Binding-site contacts:
Ligand atom C15 contacts residue GLY90 of chain 1.A at 3.4 Å.
Ligand atom C24 contacts residue ILE15 of chain 1.A at 3.6 Å (hydrophobic).
Ligand atom C16 contacts residue GLY90 of chain 1.A at 3.2 Å.
Ligand atom C22 contacts residue GLY18 of chain 1.A at 3.8 Å.
Ligand atom O29 contacts residue ASP94 of chain 1.A at 3.9 Å.
Ligand atom C21 contacts residue GLY18 of chain 1.A at 3.9 Å.
Ligand atom C16 contacts residue HIS87 of chain 1.A at 3.4 Å.
Ligand atom C17 contacts residue ASP94 of chain 1.A at 3.6 Å.
Ligand atom N7 contacts residue ASP85 of chain 1.A at 3.0 Å (salt-bridge).
Ligand atom C11 contacts residue ILE15 of chain 1.A at 3.5 Å (hydrophobic).
Ligand atom C1 contacts residue HIS87 of chain 1.A at 3.1 Å.
Ligand atom C5 contacts residue LEU144 of chain 1.A at 3.5 Å (hydrophobic).
Ligand atom N3 contacts residue LEU144 of chain 1.A at 3.8 Å.
Ligand atom C2 contacts residue ILE15 of chain 1.A at 3.6 Å (hydrophobic).
Ligand atom C21 contacts residue ASP155 of chain 1.A at 3.5 Å.
Ligand atom C8 contacts residue LEU144 of chain 1.A at 3.8 Å (hydrophobic).
Ligand atom N7 contacts residue ALA34 of chain 1.A at 3.4 Å.
Ligand atom C12 contacts residue ILE15 of chain 1.A at 3.8 Å (hydrophobic).
Ligand atom C4 contacts residue LEU144 of chain 1.A at 3.6 Å (hydrophobic).
Ligand atom N7 contacts residue LEU144 of chain 1.A at 3.5 Å.
Ligand atom C27 contacts residue LYS141 of chain 1.A at 3.3 Å.
Ligand atom C31 contacts residue LYS17 of chain 1.A at 3.4 Å.
Ligand atom O9 contacts residue LEU64 of chain 1.A at 3.5 Å.
Ligand atom C5 contacts residue ASP85 of chain 1.A at 3.9 Å.
Ligand atom C14 contacts residue ILE15 of chain 1.A at 3.8 Å (hydrophobic).
Ligand atom N20 contacts residue LYS36 of chain 1.A at 3.0 Å (salt-bridge).
Ligand atom C11 contacts residue GLY90 of chain 1.A at 3.6 Å.
Ligand atom O9 contacts residue LEU144 of chain 1.A at 3.8 Å.
Ligand atom C1 contacts residue TYR86 of chain 1.A at 3.7 Å (hydrophobic).
Ligand atom C28 contacts residue SER91 of chain 1.A at 3.7 Å.
Ligand atom N7 contacts residue SER84 of chain 1.A at 3.4 Å (h-bond).
Ligand atom C21 contacts residue LYS36 of chain 1.A at 3.5 Å.
Ligand atom C15 contacts residue GLU88 of chain 1.A at 3.7 Å.
Ligand atom N6 contacts residue ALA34 of chain 1.A at 3.8 Å.
Ligand atom C13 contacts residue ILE15 of chain 1.A at 3.1 Å (hydrophobic).
Ligand atom N6 contacts residue HIS87 of chain 1.A at 3.0 Å (h-bond).
Ligand atom N6 contacts residue TYR86 of chain 1.A at 3.8 Å.
Ligand atom C5 contacts residue ALA34 of chain 1.A at 3.6 Å (hydrophobic).
Ligand atom N7 contacts residue LEU64 of chain 1.A at 3.5 Å.
Ligand atom N20 contacts residue ASP155 of chain 1.A at 3.6 Å.

This protein binds this small molecule.
Small molecule (SMILES): Nc1ncc(-c2ccc(CCO)cc2)nc1C(=O)Nc1cnccc1N1CCOCC1

Sequence of chain 1.A:
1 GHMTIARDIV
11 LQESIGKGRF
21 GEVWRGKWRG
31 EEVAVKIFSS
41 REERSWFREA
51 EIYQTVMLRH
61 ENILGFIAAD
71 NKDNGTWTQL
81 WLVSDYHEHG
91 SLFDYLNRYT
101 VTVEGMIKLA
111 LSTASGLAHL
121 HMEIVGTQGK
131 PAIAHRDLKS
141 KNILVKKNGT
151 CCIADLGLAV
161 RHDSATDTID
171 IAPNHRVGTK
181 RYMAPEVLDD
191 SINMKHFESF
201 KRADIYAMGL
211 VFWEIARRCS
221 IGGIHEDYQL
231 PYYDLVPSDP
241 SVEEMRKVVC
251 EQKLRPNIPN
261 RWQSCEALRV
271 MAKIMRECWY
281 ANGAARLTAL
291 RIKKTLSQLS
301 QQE